Sequence of chain 1.B:
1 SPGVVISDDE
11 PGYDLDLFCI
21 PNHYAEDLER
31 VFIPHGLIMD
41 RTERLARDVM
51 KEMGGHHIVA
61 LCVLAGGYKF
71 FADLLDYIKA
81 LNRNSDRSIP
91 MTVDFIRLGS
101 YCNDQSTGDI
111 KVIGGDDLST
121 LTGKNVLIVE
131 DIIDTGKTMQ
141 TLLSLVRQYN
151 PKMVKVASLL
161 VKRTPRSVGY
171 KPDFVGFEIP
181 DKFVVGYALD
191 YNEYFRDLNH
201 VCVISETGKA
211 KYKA

Binding-site contacts:
Ligand atom P contacts residue LYS137 of chain 1.B at 3.2 Å.
Ligand atom O1P contacts residue THR135 of chain 1.B at 2.4 Å (h-bond).
Ligand atom C2 contacts residue MG1 of chain 1.F at 2.7 Å.
Ligand atom O2 contacts residue MG1 of chain 1.F at 1.9 Å.
Ligand atom O3P contacts residue THR135 of chain 1.B at 3.4 Å (h-bond).
Ligand atom O1A contacts residue CYS102 of chain 1.B at 3.1 Å (h-bond).
Ligand atom O3B contacts residue ASP190 of chain 1.B at 3.0 Å (salt-bridge).
Ligand atom O2P contacts residue GLY136 of chain 1.B at 2.8 Å (h-bond).
Ligand atom O1B contacts residue ASP190 of chain 1.B at 2.5 Å (salt-bridge).
Ligand atom C2 contacts residue GLU130 of chain 1.B at 3.5 Å.
Ligand atom O2 contacts residue ASP131 of chain 1.B at 3.0 Å (salt-bridge).
Ligand atom O2A contacts residue PPO1 of chain 1.G at 2.6 Å.
Ligand atom O3 contacts residue MG1 of chain 1.F at 2.4 Å.
Ligand atom C3 contacts residue MG1 of chain 1.F at 2.8 Å.
Ligand atom O1P contacts residue LYS137 of chain 1.B at 3.4 Å (salt-bridge).
Ligand atom O1P contacts residue GLY136 of chain 1.B at 2.9 Å (h-bond).
Ligand atom PB contacts residue ASP190 of chain 1.B at 3.5 Å.
Ligand atom O3P contacts residue LYS137 of chain 1.B at 2.8 Å.
Ligand atom PB contacts residue GLY66 of chain 1.B at 3.1 Å.
Ligand atom O2P contacts residue LYS137 of chain 1.B at 2.7 Å (salt-bridge).
Ligand atom O3 contacts residue GLU130 of chain 1.B at 3.0 Å (salt-bridge).
Ligand atom O3P contacts residue THR138 of chain 1.B at 2.9 Å (h-bond).
Ligand atom O2B contacts residue GLY66 of chain 1.B at 2.6 Å (h-bond).
Ligand atom O3A contacts residue GLY66 of chain 1.B at 3.7 Å.
Ligand atom O1 contacts residue SER100 of chain 1.B at 3.6 Å.
Ligand atom C2 contacts residue ASP131 of chain 1.B at 3.3 Å.
Ligand atom C5 contacts residue THR138 of chain 1.B at 3.6 Å.
Ligand atom P contacts residue GLY136 of chain 1.B at 3.4 Å.
Ligand atom O1B contacts residue GLY66 of chain 1.B at 3.1 Å (h-bond).
Ligand atom O5 contacts residue TYR101 of chain 1.B at 3.3 Å.
Ligand atom O1A contacts residue SER100 of chain 1.B at 2.5 Å (h-bond).
Ligand atom O1 contacts residue PPO1 of chain 1.G at 3.4 Å.
Ligand atom O3 contacts residue THR138 of chain 1.B at 3.4 Å (h-bond).
Ligand atom C3 contacts residue GLU130 of chain 1.B at 3.1 Å.
Ligand atom P contacts residue THR135 of chain 1.B at 3.5 Å.
Ligand atom O1B contacts residue LEU189 of chain 1.B at 3.3 Å.
Ligand atom O3B contacts residue PPO1 of chain 1.G at 3.1 Å (h-bond).
Ligand atom O2P contacts residue THR138 of chain 1.B at 3.5 Å (h-bond).
Ligand atom C4 contacts residue THR138 of chain 1.B at 3.6 Å.
Ligand atom O1P contacts residue ASP134 of chain 1.B at 3.0 Å.

This protein binds this small molecule.
Small molecule (SMILES): O=P(O)(O)OC[C@H]1O[C@H](O[P](=O)(O)OP(=O)(O)O)[C@H](O)[C@@H]1O